Sequence of chain 1.B:
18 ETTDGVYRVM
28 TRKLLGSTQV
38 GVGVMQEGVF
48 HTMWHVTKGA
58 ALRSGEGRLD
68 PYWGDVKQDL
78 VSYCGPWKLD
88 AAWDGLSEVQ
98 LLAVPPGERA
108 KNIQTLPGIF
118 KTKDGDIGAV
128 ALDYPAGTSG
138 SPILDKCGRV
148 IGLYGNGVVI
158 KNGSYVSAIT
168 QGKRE

Binding-site contacts:
Ligand atom NAV contacts residue TYR131 of chain 1.B at 2.6 Å (h-bond).
Ligand atom CAU contacts residue TYR131 of chain 1.B at 3.7 Å (hydrophobic).
Ligand atom NAW contacts residue TYR162 of chain 1.B at 3.6 Å.
Ligand atom OAC contacts residue ASN153 of chain 1.B at 3.6 Å.
Ligand atom NAM contacts residue SER136 of chain 1.B at 2.9 Å (h-bond).
Ligand atom CE contacts residue HIS52 of chain 1.B at 3.8 Å.
Ligand atom CA contacts residue GLY152 of chain 1.B at 3.5 Å.
Ligand atom CAB contacts residue TYR162 of chain 1.B at 3.5 Å (hydrophobic).
Ligand atom CE contacts residue ASP40 of chain 1.A at 3.6 Å.
Ligand atom CAQ contacts residue SER136 of chain 1.B at 2.6 Å.
Ligand atom NAV contacts residue ASP130 of chain 1.B at 2.7 Å (salt-bridge).
Ligand atom NZ contacts residue ASP40 of chain 1.A at 2.6 Å (salt-bridge).
Ligand atom CAS contacts residue TYR131 of chain 1.B at 3.4 Å (hydrophobic).
Ligand atom CAS contacts residue ALA133 of chain 1.B at 3.8 Å (hydrophobic).
Ligand atom C contacts residue GLY152 of chain 1.B at 3.6 Å.
Ligand atom CAU contacts residue TYR162 of chain 1.B at 3.7 Å (hydrophobic).
Ligand atom NAM contacts residue HIS52 of chain 1.B at 3.7 Å.
Ligand atom CE contacts residue ASP76 of chain 1.B at 3.5 Å.
Ligand atom CD contacts residue ASN153 of chain 1.B at 3.6 Å.
Ligand atom CAA contacts residue TYR162 of chain 1.B at 3.8 Å (hydrophobic).
Ligand atom NZ contacts residue GLY39 of chain 1.A at 3.3 Å (h-bond).
Ligand atom CD contacts residue ASP40 of chain 1.A at 3.7 Å.
Ligand atom CE contacts residue ASN153 of chain 1.B at 3.1 Å.
Ligand atom CAA contacts residue GLY154 of chain 1.B at 3.1 Å.
Ligand atom OAC contacts residue GLY154 of chain 1.B at 2.9 Å (h-bond).
Ligand atom CAO contacts residue SER136 of chain 1.B at 1.5 Å.
Ligand atom CAQ contacts residue GLY152 of chain 1.B at 3.6 Å.
Ligand atom CG contacts residue HIS52 of chain 1.B at 3.4 Å.
Ligand atom CAR contacts residue TYR162 of chain 1.B at 3.3 Å (hydrophobic).
Ligand atom CAN contacts residue SER136 of chain 1.B at 2.3 Å.
Ligand atom CAN contacts residue GLY152 of chain 1.B at 3.7 Å.
Ligand atom OAC contacts residue GLY152 of chain 1.B at 3.6 Å.
Ligand atom CAU contacts residue ASP130 of chain 1.B at 3.8 Å.
Ligand atom OAX contacts residue ALA133 of chain 1.B at 3.8 Å.
Ligand atom OAX contacts residue SER136 of chain 1.B at 2.5 Å (h-bond).
Ligand atom OAX contacts residue HIS52 of chain 1.B at 2.9 Å (h-bond).
Ligand atom NAM contacts residue GLY152 of chain 1.B at 2.8 Å (h-bond).
Ligand atom CAO contacts residue HIS52 of chain 1.B at 3.3 Å.
Ligand atom CAB contacts residue GLY154 of chain 1.B at 3.6 Å.
Ligand atom OAC contacts residue TYR162 of chain 1.B at 2.6 Å (h-bond).

This small molecule binds to this protein.
Small molecule (SMILES): [H]/N=C(\N)NCCC[C@@H](C=O)NC(=O)[C@H](CCCCN)NC(C)=O

Sequence of chain 1.A:
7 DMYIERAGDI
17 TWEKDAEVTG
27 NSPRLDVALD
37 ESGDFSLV